Sequence of chain 1.B:
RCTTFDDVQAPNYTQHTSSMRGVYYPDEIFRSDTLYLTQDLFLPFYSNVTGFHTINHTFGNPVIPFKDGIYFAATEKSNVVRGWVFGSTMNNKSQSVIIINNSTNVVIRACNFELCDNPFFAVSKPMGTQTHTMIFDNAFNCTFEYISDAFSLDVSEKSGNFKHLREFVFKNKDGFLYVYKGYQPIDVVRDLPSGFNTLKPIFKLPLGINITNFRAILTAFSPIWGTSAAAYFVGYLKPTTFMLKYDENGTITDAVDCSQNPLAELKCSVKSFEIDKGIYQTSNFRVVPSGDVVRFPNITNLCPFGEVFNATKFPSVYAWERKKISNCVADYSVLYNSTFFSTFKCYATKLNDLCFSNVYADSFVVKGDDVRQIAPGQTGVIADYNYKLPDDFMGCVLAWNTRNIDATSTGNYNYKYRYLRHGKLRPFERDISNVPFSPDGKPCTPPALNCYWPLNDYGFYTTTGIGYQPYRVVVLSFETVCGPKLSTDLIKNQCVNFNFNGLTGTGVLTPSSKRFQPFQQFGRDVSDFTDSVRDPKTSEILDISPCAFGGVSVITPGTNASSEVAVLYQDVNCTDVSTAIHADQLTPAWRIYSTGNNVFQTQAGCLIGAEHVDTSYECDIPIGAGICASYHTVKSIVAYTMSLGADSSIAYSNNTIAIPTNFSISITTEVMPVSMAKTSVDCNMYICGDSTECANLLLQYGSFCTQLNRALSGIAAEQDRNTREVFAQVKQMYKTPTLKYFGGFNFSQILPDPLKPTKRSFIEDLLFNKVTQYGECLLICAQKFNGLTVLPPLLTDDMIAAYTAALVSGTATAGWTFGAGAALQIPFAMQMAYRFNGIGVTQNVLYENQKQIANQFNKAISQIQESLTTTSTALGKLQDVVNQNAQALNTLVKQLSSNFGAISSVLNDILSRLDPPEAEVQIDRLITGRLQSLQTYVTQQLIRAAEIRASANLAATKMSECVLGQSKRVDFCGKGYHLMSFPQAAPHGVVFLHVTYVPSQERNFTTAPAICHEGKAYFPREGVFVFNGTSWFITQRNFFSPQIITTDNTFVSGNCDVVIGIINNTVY

Binding-site contacts:
Ligand atom O7 contacts residue ASN1043 of chain 1.B at 2.8 Å (h-bond).
Ligand atom O6 contacts residue ASN1043 of chain 1.B at 4.3 Å.
Ligand atom C5 contacts residue ASN1043 of chain 1.B at 3.6 Å.
Ligand atom C5 contacts residue GLN864 of chain 1.C at 4.3 Å.
Ligand atom C7 contacts residue ARG1042 of chain 1.B at 4.4 Å.
Ligand atom C8 contacts residue ARG1042 of chain 1.B at 3.8 Å.
Ligand atom O6 contacts residue GLN864 of chain 1.C at 4.3 Å.
Ligand atom C8 contacts residue ASN1043 of chain 1.B at 4.4 Å.
Ligand atom N2 contacts residue ASN1043 of chain 1.B at 3.0 Å (h-bond).
Ligand atom C8 contacts residue SER673 of chain 1.B at 4.3 Å.
Ligand atom C8 contacts residue ALA675 of chain 1.B at 4.1 Å (hydrophobic).
Ligand atom C1 contacts residue ASN1043 of chain 1.B at 1.4 Å.
Ligand atom C2 contacts residue ASN1043 of chain 1.B at 2.5 Å.
Ligand atom C3 contacts residue ASN1043 of chain 1.B at 3.8 Å.
Ligand atom C7 contacts residue ASN1043 of chain 1.B at 3.2 Å.
Ligand atom C6 contacts residue GLN864 of chain 1.C at 4.1 Å.
Ligand atom C8 contacts residue GLU1041 of chain 1.B at 3.9 Å.
Ligand atom C4 contacts residue ASN1043 of chain 1.B at 4.2 Å.
Ligand atom O5 contacts residue ASN1043 of chain 1.B at 2.2 Å (h-bond).

The protein below binds the small molecule below.
Small molecule (SMILES): CC(=O)N[C@H]1[C@H](O[C@H]2[C@H](O)[C@@H](NC(C)=O)CO[C@@H]2CO)O[C@H](CO)[C@@H](O)[C@@H]1O

Sequence of chain 1.C:
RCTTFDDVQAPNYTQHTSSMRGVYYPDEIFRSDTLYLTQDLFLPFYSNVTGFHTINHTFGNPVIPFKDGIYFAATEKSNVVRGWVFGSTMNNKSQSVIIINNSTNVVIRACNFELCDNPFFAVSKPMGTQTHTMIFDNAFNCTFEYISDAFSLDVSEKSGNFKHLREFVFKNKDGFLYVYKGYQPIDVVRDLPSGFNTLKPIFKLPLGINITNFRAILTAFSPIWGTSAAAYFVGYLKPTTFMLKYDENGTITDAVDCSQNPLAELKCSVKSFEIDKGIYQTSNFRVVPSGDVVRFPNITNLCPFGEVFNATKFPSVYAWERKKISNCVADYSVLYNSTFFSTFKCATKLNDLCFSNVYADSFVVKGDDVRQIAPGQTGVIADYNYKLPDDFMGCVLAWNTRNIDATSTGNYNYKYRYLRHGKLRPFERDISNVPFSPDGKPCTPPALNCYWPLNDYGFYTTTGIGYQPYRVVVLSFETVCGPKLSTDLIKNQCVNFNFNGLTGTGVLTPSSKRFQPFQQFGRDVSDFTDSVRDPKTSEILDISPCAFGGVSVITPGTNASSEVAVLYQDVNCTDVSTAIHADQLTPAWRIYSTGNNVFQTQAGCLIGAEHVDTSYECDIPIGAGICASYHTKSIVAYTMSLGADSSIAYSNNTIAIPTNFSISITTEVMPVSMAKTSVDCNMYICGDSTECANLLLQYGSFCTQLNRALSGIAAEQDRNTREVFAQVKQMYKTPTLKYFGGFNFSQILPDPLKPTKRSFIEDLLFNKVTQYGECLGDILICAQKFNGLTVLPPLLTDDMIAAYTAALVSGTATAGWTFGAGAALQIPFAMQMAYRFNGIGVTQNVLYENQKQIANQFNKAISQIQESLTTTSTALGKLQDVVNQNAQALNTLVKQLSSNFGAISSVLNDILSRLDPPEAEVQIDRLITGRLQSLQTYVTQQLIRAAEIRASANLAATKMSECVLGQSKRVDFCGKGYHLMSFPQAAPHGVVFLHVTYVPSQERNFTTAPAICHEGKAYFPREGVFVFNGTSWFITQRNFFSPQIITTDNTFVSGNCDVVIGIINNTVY